A small-molecule ligand and the protein it binds are described below.
Small molecule (SMILES): CC(=O)N[C@@H]1[C@@H](O)[C@H](O)[C@@H](CO)O[C@H]1O

Binding-site contacts:
Ligand atom N2 contacts residue GLU459 of chain 1.A at 2.9 Å (salt-bridge).
Ligand atom C8 contacts residue GLN434 of chain 1.A at 4.0 Å.
Ligand atom O3 contacts residue GLU459 of chain 1.A at 4.2 Å.
Ligand atom C8 contacts residue GLU459 of chain 1.A at 3.7 Å.
Ligand atom C3 contacts residue GLU459 of chain 1.A at 3.7 Å.
Ligand atom C7 contacts residue GLN434 of chain 1.A at 3.7 Å.
Ligand atom C7 contacts residue GLU459 of chain 1.A at 3.8 Å.
Ligand atom O7 contacts residue ASN463 of chain 1.A at 3.1 Å (h-bond).
Ligand atom C4 contacts residue ASN463 of chain 1.A at 4.2 Å.
Ligand atom C3 contacts residue ASN463 of chain 1.A at 3.8 Å.
Ligand atom C8 contacts residue GLY435 of chain 1.A at 4.5 Å.
Ligand atom C8 contacts residue SER438 of chain 1.A at 3.7 Å.
Ligand atom O7 contacts residue ALA460 of chain 1.A at 4.4 Å.
Ligand atom C7 contacts residue ALA460 of chain 1.A at 4.4 Å (hydrophobic).
Ligand atom C5 contacts residue ASN463 of chain 1.A at 3.6 Å.
Ligand atom C7 contacts residue ASN463 of chain 1.A at 3.2 Å.
Ligand atom C1 contacts residue ASN463 of chain 1.A at 1.4 Å.
Ligand atom C8 contacts residue ALA460 of chain 1.A at 3.6 Å (hydrophobic).
Ligand atom C1 contacts residue GLU459 of chain 1.A at 4.4 Å.
Ligand atom C2 contacts residue ASN463 of chain 1.A at 2.4 Å.
Ligand atom O7 contacts residue GLN434 of chain 1.A at 2.6 Å (h-bond).
Ligand atom O5 contacts residue ASN463 of chain 1.A at 2.3 Å (h-bond).
Ligand atom N2 contacts residue ASN463 of chain 1.A at 2.9 Å (h-bond).
Ligand atom C8 contacts residue ASN463 of chain 1.A at 4.4 Å.
Ligand atom C8 contacts residue HIS456 of chain 1.A at 4.2 Å.
Ligand atom C2 contacts residue GLU459 of chain 1.A at 3.8 Å.

Sequence of chain 1.A:
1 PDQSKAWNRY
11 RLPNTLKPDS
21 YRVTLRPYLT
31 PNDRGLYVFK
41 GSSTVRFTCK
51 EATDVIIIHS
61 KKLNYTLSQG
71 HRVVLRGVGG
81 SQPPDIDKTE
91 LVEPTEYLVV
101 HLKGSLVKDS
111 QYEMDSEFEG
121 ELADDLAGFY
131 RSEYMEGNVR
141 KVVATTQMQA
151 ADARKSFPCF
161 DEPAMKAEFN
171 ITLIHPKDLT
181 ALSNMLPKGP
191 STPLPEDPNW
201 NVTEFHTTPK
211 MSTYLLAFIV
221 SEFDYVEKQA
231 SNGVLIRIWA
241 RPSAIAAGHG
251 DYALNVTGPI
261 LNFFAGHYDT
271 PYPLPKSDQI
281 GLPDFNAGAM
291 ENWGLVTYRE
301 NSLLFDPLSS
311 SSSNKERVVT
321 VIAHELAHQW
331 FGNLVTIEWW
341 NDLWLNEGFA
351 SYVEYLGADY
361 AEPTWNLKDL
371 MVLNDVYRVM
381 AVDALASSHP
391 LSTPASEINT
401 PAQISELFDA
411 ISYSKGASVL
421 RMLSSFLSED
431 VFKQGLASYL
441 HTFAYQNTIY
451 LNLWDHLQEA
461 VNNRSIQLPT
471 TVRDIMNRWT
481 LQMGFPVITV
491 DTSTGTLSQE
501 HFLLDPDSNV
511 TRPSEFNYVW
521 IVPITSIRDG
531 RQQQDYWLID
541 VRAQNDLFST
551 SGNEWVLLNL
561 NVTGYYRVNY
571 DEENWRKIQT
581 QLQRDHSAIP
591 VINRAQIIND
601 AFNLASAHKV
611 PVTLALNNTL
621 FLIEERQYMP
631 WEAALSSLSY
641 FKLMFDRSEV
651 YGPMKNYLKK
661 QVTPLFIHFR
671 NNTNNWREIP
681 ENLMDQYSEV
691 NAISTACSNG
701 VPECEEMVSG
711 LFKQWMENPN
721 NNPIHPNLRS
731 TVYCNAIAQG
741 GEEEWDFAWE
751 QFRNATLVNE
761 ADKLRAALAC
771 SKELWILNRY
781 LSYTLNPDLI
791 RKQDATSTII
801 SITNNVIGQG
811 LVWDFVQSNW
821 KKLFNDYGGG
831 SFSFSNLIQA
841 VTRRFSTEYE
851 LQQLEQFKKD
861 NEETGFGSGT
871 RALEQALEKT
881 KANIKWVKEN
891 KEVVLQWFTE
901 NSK